Sequence of chain 1.A:
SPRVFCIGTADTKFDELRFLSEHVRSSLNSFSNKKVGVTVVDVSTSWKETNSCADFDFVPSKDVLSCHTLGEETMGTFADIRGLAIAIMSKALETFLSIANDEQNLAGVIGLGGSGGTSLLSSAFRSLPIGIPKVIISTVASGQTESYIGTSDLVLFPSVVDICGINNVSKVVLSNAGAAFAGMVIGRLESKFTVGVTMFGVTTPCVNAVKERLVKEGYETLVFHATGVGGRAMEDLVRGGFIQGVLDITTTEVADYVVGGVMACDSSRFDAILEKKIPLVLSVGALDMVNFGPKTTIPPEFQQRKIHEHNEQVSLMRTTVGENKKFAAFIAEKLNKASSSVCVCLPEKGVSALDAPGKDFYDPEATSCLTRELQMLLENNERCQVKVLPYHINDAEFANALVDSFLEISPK

Sequence of chain 1.C:
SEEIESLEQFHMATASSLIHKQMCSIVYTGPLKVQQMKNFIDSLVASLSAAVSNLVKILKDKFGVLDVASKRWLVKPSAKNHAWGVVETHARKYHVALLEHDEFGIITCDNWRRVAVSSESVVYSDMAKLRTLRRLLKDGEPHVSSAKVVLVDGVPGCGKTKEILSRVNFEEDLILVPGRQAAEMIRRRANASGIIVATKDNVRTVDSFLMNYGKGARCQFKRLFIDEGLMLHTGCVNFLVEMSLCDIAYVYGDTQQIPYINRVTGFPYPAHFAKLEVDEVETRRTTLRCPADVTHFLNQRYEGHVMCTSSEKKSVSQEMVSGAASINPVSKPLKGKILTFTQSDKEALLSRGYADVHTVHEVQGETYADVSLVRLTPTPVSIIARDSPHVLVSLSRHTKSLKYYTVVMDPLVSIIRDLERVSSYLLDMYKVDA

Binding-site contacts:
Ligand atom C2 contacts residue THR55 of chain 1.A at 3.4 Å.
Ligand atom N1 contacts residue VAL436 of chain 1.C at 3.4 Å.
Ligand atom O2A contacts residue THR19 of chain 1.A at 3.0 Å (h-bond).
Ligand atom C1' contacts residue THR55 of chain 1.A at 3.0 Å.
Ligand atom PG contacts residue ARG92 of chain 1.A at 3.3 Å.
Ligand atom O3' contacts residue ASP18 of chain 1.A at 2.7 Å (salt-bridge).
Ligand atom C2' contacts residue ASP18 of chain 1.A at 3.6 Å.
Ligand atom N9 contacts residue THR55 of chain 1.A at 3.6 Å (h-bond).
Ligand atom O1B contacts residue LYS20 of chain 1.A at 2.9 Å (salt-bridge).
Ligand atom O2G contacts residue GLY126 of chain 1.A at 3.5 Å (h-bond).
Ligand atom O2' contacts residue SER56 of chain 1.A at 3.5 Å.
Ligand atom O3B contacts residue SER125 of chain 1.A at 3.1 Å (h-bond).
Ligand atom O3' contacts residue SER54 of chain 1.A at 3.4 Å.
Ligand atom N7 contacts residue ARG92 of chain 1.A at 3.6 Å.
Ligand atom C3' contacts residue ASP18 of chain 1.A at 3.3 Å.
Ligand atom C4 contacts residue THR55 of chain 1.A at 3.4 Å.
Ligand atom O1B contacts residue GLY124 of chain 1.A at 3.7 Å.
Ligand atom S1G contacts residue SER125 of chain 1.A at 3.5 Å (h-bond).
Ligand atom O2A contacts residue LYS20 of chain 1.A at 3.0 Å (salt-bridge).
Ligand atom O3B contacts residue GLY124 of chain 1.A at 3.3 Å.
Ligand atom O2B contacts residue GLY127 of chain 1.A at 3.0 Å (h-bond).
Ligand atom PG contacts residue SER125 of chain 1.A at 3.5 Å.
Ligand atom O2G contacts residue SER125 of chain 1.A at 2.7 Å (h-bond).
Ligand atom O3B contacts residue GLY126 of chain 1.A at 2.9 Å (h-bond).
Ligand atom C5 contacts residue ARG92 of chain 1.A at 3.6 Å.
Ligand atom O2G contacts residue ARG92 of chain 1.A at 3.0 Å (salt-bridge).
Ligand atom O3' contacts residue THR55 of chain 1.A at 3.2 Å (h-bond).
Ligand atom O4' contacts residue THR55 of chain 1.A at 3.2 Å (h-bond).
Ligand atom O2' contacts residue ASP18 of chain 1.A at 2.5 Å (salt-bridge).
Ligand atom O3' contacts residue THR16 of chain 1.A at 3.5 Å.
Ligand atom N3 contacts residue THR55 of chain 1.A at 2.7 Å (h-bond).
Ligand atom C4 contacts residue ARG92 of chain 1.A at 3.7 Å.
Ligand atom C8 contacts residue ARG92 of chain 1.A at 3.6 Å.
Ligand atom O2' contacts residue ARG435 of chain 1.C at 3.3 Å (salt-bridge).
Ligand atom O3G contacts residue ARG92 of chain 1.A at 2.8 Å (salt-bridge).
Ligand atom O3A contacts residue ARG92 of chain 1.A at 2.8 Å (salt-bridge).
Ligand atom O2B contacts residue GLY124 of chain 1.A at 3.0 Å (h-bond).
Ligand atom N7 contacts residue ARG435 of chain 1.C at 3.5 Å.
Ligand atom N6 contacts residue ASP432 of chain 1.C at 3.1 Å (salt-bridge).
Ligand atom C8 contacts residue ARG435 of chain 1.C at 3.5 Å.

The protein below binds the small molecule below.
Small molecule (SMILES): Nc1ncnc2c1ncn2[C@@H]1O[C@H](COP(=O)(O)OP(=O)(O)OP(O)(O)=S)[C@@H](O)[C@H]1O